Binding-site contacts:
Ligand atom CB contacts residue HIS124 of chain 1.Y at 4.5 Å.
Ligand atom CB contacts residue LEU127 of chain 1.Y at 4.1 Å (hydrophobic).
Ligand atom CA contacts residue GLY70 of chain 1.Y at 3.5 Å.
Ligand atom CB contacts residue LEU147 of chain 1.Y at 3.9 Å (hydrophobic).
Ligand atom N contacts residue GLY70 of chain 1.Y at 3.0 Å (h-bond).
Ligand atom CB contacts residue MET100 of chain 1.Y at 3.6 Å (hydrophobic).
Ligand atom O contacts residue ILE72 of chain 1.Y at 3.1 Å (h-bond).
Ligand atom C contacts residue HIS124 of chain 1.Y at 3.4 Å.
Ligand atom CA contacts residue ILE72 of chain 1.Y at 3.7 Å (hydrophobic).
Ligand atom OXT contacts residue LEU127 of chain 1.Y at 4.2 Å.
Ligand atom O contacts residue MET100 of chain 1.Y at 3.0 Å (h-bond).
Ligand atom CB contacts residue VAL71 of chain 1.Y at 3.8 Å (hydrophobic).
Ligand atom CA contacts residue GLY128 of chain 1.Y at 4.5 Å.
Ligand atom CB contacts residue MET151 of chain 1.Y at 3.9 Å (hydrophobic).
Ligand atom CA contacts residue HIS124 of chain 1.Y at 3.7 Å.
Ligand atom CB contacts residue GLY70 of chain 1.Y at 3.5 Å.
Ligand atom CB contacts residue ILE72 of chain 1.Y at 3.9 Å (hydrophobic).
Ligand atom CA contacts residue ALA99 of chain 1.Y at 4.0 Å (hydrophobic).
Ligand atom O contacts residue PRO126 of chain 1.Y at 3.2 Å.
Ligand atom O contacts residue GLY70 of chain 1.Y at 3.1 Å (h-bond).
Ligand atom C contacts residue LEU127 of chain 1.Y at 3.5 Å (hydrophobic).
Ligand atom O contacts residue LEU127 of chain 1.Y at 2.6 Å (h-bond).
Ligand atom O contacts residue ALA99 of chain 1.Y at 2.9 Å.
Ligand atom C contacts residue ILE72 of chain 1.Y at 3.7 Å (hydrophobic).
Ligand atom C contacts residue PRO126 of chain 1.Y at 4.3 Å (hydrophobic).
Ligand atom C contacts residue GLY70 of chain 1.Y at 3.8 Å.
Ligand atom O contacts residue GLY69 of chain 1.Y at 3.5 Å.
Ligand atom CA contacts residue LEU127 of chain 1.Y at 3.5 Å (hydrophobic).
Ligand atom O contacts residue HIS124 of chain 1.Y at 4.5 Å.
Ligand atom OXT contacts residue HIS124 of chain 1.Y at 2.6 Å (h-bond).
Ligand atom CB contacts residue ALA99 of chain 1.Y at 4.0 Å (hydrophobic).
Ligand atom N contacts residue LEU127 of chain 1.Y at 2.7 Å (h-bond).
Ligand atom CA contacts residue MET100 of chain 1.Y at 4.4 Å (hydrophobic).
Ligand atom CA contacts residue VAL71 of chain 1.Y at 4.3 Å (hydrophobic).
Ligand atom OXT contacts residue ALA99 of chain 1.Y at 3.0 Å.
Ligand atom O contacts residue VAL71 of chain 1.Y at 3.7 Å.
Ligand atom N contacts residue ILE72 of chain 1.Y at 3.8 Å.
Ligand atom C contacts residue ALA99 of chain 1.Y at 3.0 Å (hydrophobic).
Ligand atom N contacts residue MET100 of chain 1.Y at 4.4 Å.
Ligand atom C contacts residue MET100 of chain 1.Y at 3.8 Å (hydrophobic).

The small molecule below binds the protein below.
Small molecule (SMILES): C[C@H](N)C(=O)N[C@@H](C)C(=O)N[C@@H](C)C(=O)N[C@@H](C)C(=O)O

Sequence of chain 1.Y:
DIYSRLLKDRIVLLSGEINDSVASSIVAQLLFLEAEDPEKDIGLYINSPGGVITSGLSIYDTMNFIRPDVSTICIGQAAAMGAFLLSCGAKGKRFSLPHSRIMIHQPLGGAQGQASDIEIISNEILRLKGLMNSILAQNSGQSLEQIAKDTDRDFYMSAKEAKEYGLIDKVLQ